The small molecule below binds the protein below.
Small molecule (SMILES): CC(=O)N[C@H]1[C@H](O[C@H]2[C@H](O)[C@@H](NC(C)=O)CO[C@@H]2CO)O[C@H](CO)[C@@H](O[C@@H]2O[C@H](CO[C@H]3O[C@H](CO[C@H]4O[C@H](CO)[C@@H](O)[C@H](O)[C@@H]4O[C@H]4O[C@H](CO)[C@@H](O)[C@H](O)[C@@H]4O)[C@@H](O)[C@H](O[C@H]4O[C@H](CO)[C@@H](O)[C@H](O)[C@@H]4O)[C@@H]3O)[C@@H](O)[C@H](O[C@H]3O[C@H](CO)[C@@H](O)[C@H](O)[C@@H]3O[C@H]3O[C@H](CO)[C@@H](O)[C@H](O)[C@@H]3O)[C@@H]2O)[C@@H]1O

Sequence of chain 1.F:
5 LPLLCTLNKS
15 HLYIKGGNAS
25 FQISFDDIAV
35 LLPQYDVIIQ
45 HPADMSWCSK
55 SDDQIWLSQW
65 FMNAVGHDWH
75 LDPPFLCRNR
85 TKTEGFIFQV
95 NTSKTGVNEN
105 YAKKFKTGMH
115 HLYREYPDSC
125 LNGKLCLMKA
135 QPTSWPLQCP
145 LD

Sequence of chain 1.B:
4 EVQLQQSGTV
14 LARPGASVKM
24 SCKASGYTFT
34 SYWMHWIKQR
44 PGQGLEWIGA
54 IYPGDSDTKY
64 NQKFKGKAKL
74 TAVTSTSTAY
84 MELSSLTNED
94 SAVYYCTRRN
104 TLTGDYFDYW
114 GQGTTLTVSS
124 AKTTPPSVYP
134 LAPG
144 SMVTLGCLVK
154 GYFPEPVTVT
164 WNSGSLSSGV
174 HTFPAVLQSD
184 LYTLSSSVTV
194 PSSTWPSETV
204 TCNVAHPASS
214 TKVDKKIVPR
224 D

Binding-site contacts:
Ligand atom C2 contacts residue LEU129 of chain 1.F at 4.3 Å (hydrophobic).
Ligand atom C7 contacts residue SER34 of chain 1.B at 4.1 Å.
Ligand atom O2 contacts residue THR79 of chain 1.B at 4.2 Å.
Ligand atom O6 contacts residue ASN102 of chain 1.F at 3.2 Å.
Ligand atom O2 contacts residue THR77 of chain 1.B at 3.1 Å (h-bond).
Ligand atom O6 contacts residue THR99 of chain 1.F at 2.8 Å (h-bond).
Ligand atom N2 contacts residue LEU129 of chain 1.F at 4.1 Å.
Ligand atom C8 contacts residue ALA33 of chain 1.F at 4.2 Å (hydrophobic).
Ligand atom C5 contacts residue ASN95 of chain 1.F at 3.6 Å.
Ligand atom C3 contacts residue LEU129 of chain 1.F at 4.1 Å (hydrophobic).
Ligand atom N2 contacts residue LEU131 of chain 1.F at 4.2 Å.
Ligand atom O6 contacts residue SER97 of chain 1.F at 4.3 Å.
Ligand atom O7 contacts residue SER34 of chain 1.B at 3.9 Å.
Ligand atom O2 contacts residue SER78 of chain 1.B at 3.0 Å (h-bond).
Ligand atom O5 contacts residue SER97 of chain 1.F at 4.3 Å.
Ligand atom N2 contacts residue ASN95 of chain 1.F at 3.0 Å (h-bond).
Ligand atom O5 contacts residue THR31 of chain 1.B at 4.3 Å.
Ligand atom C8 contacts residue GLY127 of chain 1.F at 3.8 Å.
Ligand atom O7 contacts residue ASN95 of chain 1.F at 3.1 Å (h-bond).
Ligand atom C8 contacts residue LEU35 of chain 1.F at 4.3 Å (hydrophobic).
Ligand atom O3 contacts residue SER78 of chain 1.B at 2.9 Å (h-bond).
Ligand atom C3 contacts residue ASN95 of chain 1.F at 3.8 Å.
Ligand atom C1 contacts residue THR31 of chain 1.B at 4.1 Å.
Ligand atom C2 contacts residue ASN95 of chain 1.F at 2.5 Å.
Ligand atom C8 contacts residue GLN93 of chain 1.F at 3.8 Å.
Ligand atom C3 contacts residue SER78 of chain 1.B at 3.9 Å.
Ligand atom C1 contacts residue LEU129 of chain 1.F at 4.1 Å (hydrophobic).
Ligand atom C8 contacts residue LEU131 of chain 1.F at 3.8 Å (hydrophobic).
Ligand atom C1 contacts residue SER97 of chain 1.F at 4.0 Å.
Ligand atom C2 contacts residue SER78 of chain 1.B at 3.7 Å.
Ligand atom C7 contacts residue LEU131 of chain 1.F at 4.0 Å (hydrophobic).
Ligand atom C2 contacts residue THR77 of chain 1.B at 3.8 Å.
Ligand atom C1 contacts residue ASN95 of chain 1.F at 1.4 Å.
Ligand atom C7 contacts residue ASN95 of chain 1.F at 3.2 Å.
Ligand atom C8 contacts residue THR99 of chain 1.F at 4.3 Å.
Ligand atom C6 contacts residue THR31 of chain 1.B at 3.6 Å.
Ligand atom C4 contacts residue ASN95 of chain 1.F at 4.2 Å.
Ligand atom O5 contacts residue ASN95 of chain 1.F at 2.3 Å (h-bond).
Ligand atom O2 contacts residue SER80 of chain 1.B at 4.2 Å.
Ligand atom C6 contacts residue THR99 of chain 1.F at 3.9 Å.